Binding-site contacts:
Ligand atom O23 contacts residue TRP102 of chain 2.A at 4.1 Å.
Ligand atom C18 contacts residue ILE95 of chain 2.A at 3.9 Å (hydrophobic).
Ligand atom C19 contacts residue PHE96 of chain 2.A at 3.9 Å (hydrophobic).
Ligand atom C2 contacts residue PHE96 of chain 2.A at 3.4 Å (hydrophobic).
Ligand atom C19 contacts residue ILE95 of chain 2.A at 4.0 Å (hydrophobic).
Ligand atom C16 contacts residue ILE95 of chain 2.A at 4.2 Å (hydrophobic).
Ligand atom O12 contacts residue ILE95 of chain 2.A at 3.5 Å.
Ligand atom C15 contacts residue ILE95 of chain 2.A at 4.2 Å (hydrophobic).
Ligand atom C30 contacts residue GLY99 of chain 2.A at 3.8 Å.
Ligand atom C15 contacts residue TRP102 of chain 2.A at 3.9 Å (hydrophobic).
Ligand atom C6 contacts residue PHE96 of chain 2.A at 3.9 Å (hydrophobic).
Ligand atom O34 contacts residue LYS81 of chain 2.A at 4.1 Å.
Ligand atom C1 contacts residue TRP102 of chain 2.A at 4.2 Å (hydrophobic).
Ligand atom O20 contacts residue TRP102 of chain 2.A at 4.2 Å.
Ligand atom C9 contacts residue LEU205 of chain 2.A at 4.0 Å (hydrophobic).
Ligand atom O31 contacts residue ARG103 of chain 2.A at 2.6 Å (salt-bridge).
Ligand atom O12 contacts residue PHE96 of chain 2.A at 3.7 Å.
Ligand atom C18 contacts residue ARG79 of chain 2.A at 4.1 Å.
Ligand atom C3 contacts residue ILE82 of chain 2.A at 3.1 Å (hydrophobic).
Ligand atom C10 contacts residue TYR207 of chain 2.A at 4.2 Å (hydrophobic).
Ligand atom C9 contacts residue TYR207 of chain 2.A at 3.6 Å (hydrophobic).
Ligand atom O20 contacts residue GLY99 of chain 2.A at 3.9 Å.
Ligand atom C13 contacts residue PHE96 of chain 2.A at 4.2 Å (hydrophobic).
Ligand atom O14 contacts residue ILE95 of chain 2.A at 3.3 Å.
Ligand atom C1 contacts residue ILE95 of chain 2.A at 3.9 Å (hydrophobic).
Ligand atom O14 contacts residue PHE96 of chain 2.A at 3.5 Å (h-bond).
Ligand atom C2 contacts residue TRP102 of chain 2.A at 3.8 Å (hydrophobic).
Ligand atom C8 contacts residue LEU205 of chain 2.A at 3.9 Å (hydrophobic).
Ligand atom C30 contacts residue ARG103 of chain 2.A at 3.4 Å.
Ligand atom C13 contacts residue ILE95 of chain 2.A at 4.0 Å (hydrophobic).
Ligand atom O22 contacts residue ARG79 of chain 2.A at 2.8 Å (salt-bridge).
Ligand atom C4 contacts residue PHE96 of chain 2.A at 4.2 Å (hydrophobic).
Ligand atom O20 contacts residue PHE96 of chain 2.A at 2.8 Å (h-bond).
Ligand atom C13 contacts residue TRP102 of chain 2.A at 4.1 Å (hydrophobic).
Ligand atom O12 contacts residue VAL94 of chain 2.A at 3.9 Å.
Ligand atom C5 contacts residue PHE96 of chain 2.A at 3.6 Å (hydrophobic).
Ligand atom O31 contacts residue GLY99 of chain 2.A at 3.6 Å (h-bond).
Ligand atom C4 contacts residue ILE82 of chain 2.A at 3.7 Å (hydrophobic).
Ligand atom C1 contacts residue PHE96 of chain 2.A at 3.3 Å (hydrophobic).
Ligand atom O20 contacts residue ILE95 of chain 2.A at 4.1 Å.

This protein binds this small molecule.
Small molecule (SMILES): OC[C@H]1O[C@H](O[C@H]2[C@H](O)[C@@H](O)[C@H](OCCCCCC3CCCCC3)O[C@@H]2CO)[C@H](O)[C@@H](O)[C@@H]1O

Sequence of chain 2.A:
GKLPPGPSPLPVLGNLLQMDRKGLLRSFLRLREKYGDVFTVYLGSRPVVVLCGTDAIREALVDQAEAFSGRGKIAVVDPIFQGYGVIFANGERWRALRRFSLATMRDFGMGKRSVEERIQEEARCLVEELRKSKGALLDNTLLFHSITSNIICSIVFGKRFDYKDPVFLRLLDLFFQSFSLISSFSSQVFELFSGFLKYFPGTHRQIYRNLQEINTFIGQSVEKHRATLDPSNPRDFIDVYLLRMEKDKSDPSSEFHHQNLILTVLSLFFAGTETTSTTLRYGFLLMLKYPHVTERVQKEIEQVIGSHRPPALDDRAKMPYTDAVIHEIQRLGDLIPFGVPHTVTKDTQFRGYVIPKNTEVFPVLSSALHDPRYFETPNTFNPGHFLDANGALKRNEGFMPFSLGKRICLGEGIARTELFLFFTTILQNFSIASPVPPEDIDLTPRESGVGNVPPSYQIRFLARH